Binding-site contacts:
Ligand atom C22 contacts residue TRP40 of chain 1.A at 3.4 Å (hydrophobic).
Ligand atom C1 contacts residue ILE105 of chain 1.A at 3.8 Å (hydrophobic).
Ligand atom C4 contacts residue LEU53 of chain 1.A at 3.7 Å (hydrophobic).
Ligand atom C28 contacts residue LEU51 of chain 1.A at 3.7 Å (hydrophobic).
Ligand atom C21 contacts residue ILE105 of chain 1.A at 3.4 Å (hydrophobic).
Ligand atom C2 contacts residue ILE105 of chain 1.A at 3.9 Å (hydrophobic).
Ligand atom C28 contacts residue TRP40 of chain 1.A at 3.6 Å (hydrophobic).
Ligand atom S contacts residue LEU51 of chain 1.A at 3.6 Å.
Ligand atom C21 contacts residue PRO41 of chain 1.A at 3.5 Å (hydrophobic).
Ligand atom C30 contacts residue LEU51 of chain 1.A at 4.0 Å (hydrophobic).
Ligand atom N6 contacts residue ILE105 of chain 1.A at 3.8 Å.
Ligand atom C contacts residue PHE42 of chain 1.A at 3.6 Å (hydrophobic).
Ligand atom C5 contacts residue ASN99 of chain 1.A at 3.8 Å.
Ligand atom C20 contacts residue ILE105 of chain 1.A at 3.7 Å (hydrophobic).
Ligand atom C30 contacts residue PRO41 of chain 1.A at 3.9 Å (hydrophobic).
Ligand atom C29 contacts residue PRO41 of chain 1.A at 3.8 Å (hydrophobic).
Ligand atom C5 contacts residue LEU53 of chain 1.A at 3.9 Å (hydrophobic).
Ligand atom C29 contacts residue LEU51 of chain 1.A at 3.5 Å (hydrophobic).
Ligand atom C27 contacts residue LEU51 of chain 1.A at 3.8 Å (hydrophobic).
Ligand atom CL contacts residue ASP104 of chain 1.A at 3.6 Å.
Ligand atom C contacts residue PRO41 of chain 1.A at 3.5 Å (hydrophobic).
Ligand atom N1 contacts residue ILE105 of chain 1.A at 3.9 Å.
Ligand atom C4 contacts residue ASN99 of chain 1.A at 3.3 Å.
Ligand atom O contacts residue LEU53 of chain 1.A at 3.6 Å.
Ligand atom CL contacts residue MET108 of chain 1.A at 3.8 Å.
Ligand atom S contacts residue PRO41 of chain 1.A at 3.1 Å (h-bond).
Ligand atom C31 contacts residue PRO41 of chain 1.A at 3.9 Å (hydrophobic).
Ligand atom C19 contacts residue ILE105 of chain 1.A at 3.8 Å (hydrophobic).
Ligand atom N1 contacts residue ASN99 of chain 1.A at 3.2 Å (h-bond).
Ligand atom C22 contacts residue MET108 of chain 1.A at 3.5 Å (hydrophobic).
Ligand atom N contacts residue ASN99 of chain 1.A at 3.7 Å.
Ligand atom N contacts residue ILE105 of chain 1.A at 3.8 Å.
Ligand atom C22 contacts residue PRO41 of chain 1.A at 3.7 Å (hydrophobic).
Ligand atom C27 contacts residue PRO41 of chain 1.A at 4.0 Å (hydrophobic).
Ligand atom C26 contacts residue PRO41 of chain 1.A at 4.0 Å (hydrophobic).
Ligand atom N2 contacts residue ASN99 of chain 1.A at 3.2 Å (h-bond).
Ligand atom C23 contacts residue MET108 of chain 1.A at 3.9 Å (hydrophobic).
Ligand atom N5 contacts residue ILE105 of chain 1.A at 3.9 Å.
Ligand atom C21 contacts residue TRP40 of chain 1.A at 3.9 Å (hydrophobic).
Ligand atom C contacts residue VAL46 of chain 1.A at 3.9 Å (hydrophobic).

A protein and the small-molecule ligand that binds it are described below.
Small molecule (SMILES): Cc1sc2c(c1C)C(c1ccc(Cl)cc1)=N[C@@H](CC(=O)Nc1ccc(C(=O)Nc3ccccc3N)cc1)c1nnc(C)n1-2

Sequence of chain 1.A:
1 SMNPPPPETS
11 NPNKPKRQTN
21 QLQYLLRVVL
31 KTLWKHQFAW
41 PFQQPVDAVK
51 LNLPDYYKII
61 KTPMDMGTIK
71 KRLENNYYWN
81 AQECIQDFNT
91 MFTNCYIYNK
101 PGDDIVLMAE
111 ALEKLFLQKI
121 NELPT